The protein below binds the small molecule below.
Small molecule (SMILES): CC(=O)N[C@@H]1[C@@H](O)[C@H](O)[C@@H](CO)O[C@H]1O

Sequence of chain 1.B:
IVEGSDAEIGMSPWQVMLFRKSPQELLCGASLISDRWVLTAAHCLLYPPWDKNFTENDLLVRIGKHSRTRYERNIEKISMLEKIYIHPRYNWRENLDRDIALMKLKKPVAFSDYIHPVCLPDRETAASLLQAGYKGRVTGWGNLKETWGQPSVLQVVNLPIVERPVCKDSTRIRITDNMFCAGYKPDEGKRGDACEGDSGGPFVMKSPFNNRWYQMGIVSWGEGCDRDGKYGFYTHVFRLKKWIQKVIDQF

Binding-site contacts:
Ligand atom C3 contacts residue ASN53 of chain 1.B at 3.8 Å.
Ligand atom O7 contacts residue LEU46 of chain 1.B at 3.9 Å.
Ligand atom O7 contacts residue ASN53 of chain 1.B at 4.1 Å.
Ligand atom O5 contacts residue ASN53 of chain 1.B at 2.3 Å (h-bond).
Ligand atom C6 contacts residue THR55 of chain 1.B at 4.5 Å.
Ligand atom C7 contacts residue ASN53 of chain 1.B at 3.8 Å.
Ligand atom N2 contacts residue ASN53 of chain 1.B at 3.0 Å (h-bond).
Ligand atom C8 contacts residue LEU46 of chain 1.B at 3.7 Å (hydrophobic).
Ligand atom C4 contacts residue ASN53 of chain 1.B at 4.2 Å.
Ligand atom C8 contacts residue PRO48 of chain 1.B at 4.2 Å (hydrophobic).
Ligand atom C2 contacts residue ASN53 of chain 1.B at 2.5 Å.
Ligand atom C5 contacts residue ASN53 of chain 1.B at 3.6 Å.
Ligand atom N2 contacts residue LEU46 of chain 1.B at 4.5 Å.
Ligand atom O6 contacts residue THR55 of chain 1.B at 3.3 Å.
Ligand atom C7 contacts residue LEU46 of chain 1.B at 3.8 Å (hydrophobic).
Ligand atom C1 contacts residue ASN53 of chain 1.B at 1.4 Å.